A small-molecule ligand and the protein it binds are described below.
Small molecule (SMILES): CCN(CC)CCCNc1ncc2cc(-c3cc(OC)cc(OC)c3)c(NC(=O)NC(C)(C)C)nc2n1

Sequence of chain 1.A:
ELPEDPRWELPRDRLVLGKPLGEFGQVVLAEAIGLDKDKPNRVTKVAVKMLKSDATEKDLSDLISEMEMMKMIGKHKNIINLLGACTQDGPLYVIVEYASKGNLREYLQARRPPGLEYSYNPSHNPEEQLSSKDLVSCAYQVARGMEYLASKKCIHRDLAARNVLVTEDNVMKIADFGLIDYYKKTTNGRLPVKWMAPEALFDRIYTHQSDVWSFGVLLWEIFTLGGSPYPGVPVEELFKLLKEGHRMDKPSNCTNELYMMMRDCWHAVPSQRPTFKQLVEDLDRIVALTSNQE

Binding-site contacts:
Ligand atom C23 contacts residue ASP183 of chain 1.A at 3.6 Å.
Ligand atom C contacts residue LEU26 of chain 1.A at 3.8 Å (hydrophobic).
Ligand atom C22 contacts residue GLU73 of chain 1.A at 3.5 Å.
Ligand atom C25 contacts residue ASP183 of chain 1.A at 3.4 Å.
Ligand atom O2 contacts residue LYS56 of chain 1.A at 3.4 Å.
Ligand atom C10 contacts residue ALA54 of chain 1.A at 3.7 Å (hydrophobic).
Ligand atom C26 contacts residue GLU73 of chain 1.A at 3.7 Å.
Ligand atom C20 contacts residue VAL103 of chain 1.A at 3.5 Å (hydrophobic).
Ligand atom N1 contacts residue TYR105 of chain 1.A at 3.5 Å.
Ligand atom C8 contacts residue ALA54 of chain 1.A at 3.6 Å (hydrophobic).
Ligand atom C2 contacts residue SER107 of chain 1.A at 3.3 Å.
Ligand atom C5 contacts residue ALA106 of chain 1.A at 3.5 Å (hydrophobic).
Ligand atom C16 contacts residue LEU26 of chain 1.A at 3.4 Å (hydrophobic).
Ligand atom N2 contacts residue TYR105 of chain 1.A at 3.5 Å.
Ligand atom C26 contacts residue VAL101 of chain 1.A at 3.6 Å (hydrophobic).
Ligand atom C17 contacts residue GLY27 of chain 1.A at 3.4 Å.
Ligand atom C7 contacts residue ALA106 of chain 1.A at 3.6 Å (hydrophobic).
Ligand atom C9 contacts residue ALA54 of chain 1.A at 3.6 Å (hydrophobic).
Ligand atom O1 contacts residue ASP183 of chain 1.A at 2.9 Å (salt-bridge).
Ligand atom C13 contacts residue LEU172 of chain 1.A at 3.7 Å (hydrophobic).
Ligand atom C10 contacts residue VAL103 of chain 1.A at 3.7 Å (hydrophobic).
Ligand atom C8 contacts residue ALA106 of chain 1.A at 3.5 Å (hydrophobic).
Ligand atom C14 contacts residue VAL34 of chain 1.A at 3.6 Å (hydrophobic).
Ligand atom C9 contacts residue LEU172 of chain 1.A at 3.4 Å (hydrophobic).
Ligand atom C24 contacts residue ASP183 of chain 1.A at 3.7 Å.
Ligand atom O1 contacts residue ALA182 of chain 1.A at 3.6 Å.
Ligand atom C8 contacts residue GLU104 of chain 1.A at 3.4 Å.
Ligand atom C1 contacts residue TYR105 of chain 1.A at 3.6 Å (hydrophobic).
Ligand atom C contacts residue LYS24 of chain 1.A at 3.8 Å.
Ligand atom C contacts residue TYR105 of chain 1.A at 3.6 Å (hydrophobic).
Ligand atom C6 contacts residue ALA106 of chain 1.A at 3.7 Å (hydrophobic).
Ligand atom C17 contacts residue GLU28 of chain 1.A at 3.8 Å.
Ligand atom C10 contacts residue LEU172 of chain 1.A at 3.6 Å (hydrophobic).
Ligand atom C2 contacts residue GLY109 of chain 1.A at 3.8 Å.
Ligand atom N2 contacts residue ALA106 of chain 1.A at 2.9 Å (h-bond).
Ligand atom N1 contacts residue ALA106 of chain 1.A at 2.9 Å (h-bond).
Ligand atom O contacts residue VAL34 of chain 1.A at 3.7 Å.
Ligand atom C8 contacts residue LEU172 of chain 1.A at 3.6 Å (hydrophobic).
Ligand atom C24 contacts residue ILE87 of chain 1.A at 3.7 Å (hydrophobic).
Ligand atom C25 contacts residue PHE184 of chain 1.A at 3.5 Å (hydrophobic).